A protein and the small-molecule ligand that binds it are described below.
Small molecule (SMILES): O=c1[nH]cnc2c1ncn2[C@@H]1O[C@H](COP(=O)(O)O)[C@@H](O)[C@H]1O

Sequence of chain 1.G:
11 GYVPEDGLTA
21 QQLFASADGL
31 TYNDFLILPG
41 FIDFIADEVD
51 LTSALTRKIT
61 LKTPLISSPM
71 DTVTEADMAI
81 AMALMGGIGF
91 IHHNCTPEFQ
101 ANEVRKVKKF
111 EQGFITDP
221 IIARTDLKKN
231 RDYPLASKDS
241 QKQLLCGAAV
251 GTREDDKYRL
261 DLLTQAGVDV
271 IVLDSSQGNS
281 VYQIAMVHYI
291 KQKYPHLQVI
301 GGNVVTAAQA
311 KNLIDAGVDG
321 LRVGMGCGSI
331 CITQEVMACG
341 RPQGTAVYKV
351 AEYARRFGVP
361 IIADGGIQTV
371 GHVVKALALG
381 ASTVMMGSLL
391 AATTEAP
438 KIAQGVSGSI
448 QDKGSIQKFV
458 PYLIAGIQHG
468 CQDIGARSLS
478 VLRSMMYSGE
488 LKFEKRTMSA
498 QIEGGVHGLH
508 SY

Binding-site contacts:
Ligand atom O5' contacts residue GLY365 of chain 1.G at 3.6 Å.
Ligand atom C5' contacts residue MET70 of chain 1.G at 3.6 Å (hydrophobic).
Ligand atom O3' contacts residue SER68 of chain 1.G at 2.8 Å (h-bond).
Ligand atom O3P contacts residue GLY387 of chain 1.G at 3.6 Å.
Ligand atom O2P contacts residue SER329 of chain 1.G at 2.9 Å (h-bond).
Ligand atom C4 contacts residue CYS331 of chain 1.G at 3.9 Å (hydrophobic).
Ligand atom P contacts residue SER388 of chain 1.G at 3.9 Å.
Ligand atom C3' contacts residue ASP364 of chain 1.G at 3.3 Å.
Ligand atom C2' contacts residue ARG322 of chain 1.G at 3.5 Å.
Ligand atom O3' contacts residue ASP364 of chain 1.G at 2.6 Å (salt-bridge).
Ligand atom O3P contacts residue SER388 of chain 1.G at 2.6 Å (h-bond).
Ligand atom O1P contacts residue GLY366 of chain 1.G at 2.8 Å (h-bond).
Ligand atom P contacts residue SER329 of chain 1.G at 3.9 Å.
Ligand atom O3' contacts residue MET385 of chain 1.G at 3.8 Å.
Ligand atom O2' contacts residue ASP364 of chain 1.G at 2.7 Å (salt-bridge).
Ligand atom P contacts residue GLY366 of chain 1.G at 3.9 Å.
Ligand atom C3' contacts residue SER68 of chain 1.G at 3.2 Å.
Ligand atom O2' contacts residue ARG322 of chain 1.G at 3.3 Å (salt-bridge).
Ligand atom C8 contacts residue ILE330 of chain 1.G at 3.6 Å (hydrophobic).
Ligand atom O3' contacts residue ARG322 of chain 1.G at 3.0 Å (salt-bridge).
Ligand atom C8 contacts residue MET70 of chain 1.G at 3.7 Å (hydrophobic).
Ligand atom O6 contacts residue NAD1 of chain 1.U at 3.9 Å.
Ligand atom C2 contacts residue CYS331 of chain 1.G at 3.8 Å (hydrophobic).
Ligand atom N3 contacts residue NAD1 of chain 1.U at 3.5 Å.
Ligand atom O1P contacts residue GLY365 of chain 1.G at 3.7 Å.
Ligand atom O2P contacts residue GLY328 of chain 1.G at 3.2 Å.
Ligand atom C3' contacts residue ARG322 of chain 1.G at 3.8 Å.
Ligand atom C4' contacts residue ASP364 of chain 1.G at 3.4 Å.
Ligand atom O1P contacts residue ILE367 of chain 1.G at 3.9 Å.
Ligand atom C3' contacts residue MET70 of chain 1.G at 3.9 Å (hydrophobic).
Ligand atom C2' contacts residue ASP364 of chain 1.G at 3.5 Å.
Ligand atom N3 contacts residue CYS331 of chain 1.G at 3.7 Å.
Ligand atom C5' contacts residue GLY387 of chain 1.G at 3.8 Å.
Ligand atom C2 contacts residue NAD1 of chain 1.U at 3.5 Å.
Ligand atom C2' contacts residue NAD1 of chain 1.U at 3.8 Å.
Ligand atom O2' contacts residue ASN303 of chain 1.G at 3.4 Å (h-bond).
Ligand atom N7 contacts residue ILE330 of chain 1.G at 3.7 Å.
Ligand atom O5' contacts residue GLY387 of chain 1.G at 3.8 Å.
Ligand atom O6 contacts residue GLN441 of chain 1.G at 3.6 Å.
Ligand atom N1 contacts residue NAD1 of chain 1.U at 3.8 Å.